Binding-site contacts:
Ligand atom CAB contacts residue ARG188 of chain 1.A at 3.1 Å.
Ligand atom NAM contacts residue SER214 of chain 1.A at 4.3 Å.
Ligand atom CAA contacts residue GLY192 of chain 1.A at 4.0 Å.
Ligand atom NAF contacts residue ARG188 of chain 1.A at 3.5 Å (salt-bridge).
Ligand atom NAM contacts residue ILE283 of chain 1.A at 4.0 Å.
Ligand atom CAA contacts residue EOH1 of chain 1.D at 3.8 Å.
Ligand atom CAB contacts residue LEU217 of chain 1.A at 3.9 Å (hydrophobic).
Ligand atom CAA contacts residue ARG188 of chain 1.A at 4.0 Å.
Ligand atom NAF contacts residue GLY192 of chain 1.A at 4.3 Å.
Ligand atom CAI contacts residue THR218 of chain 1.A at 3.4 Å.
Ligand atom CAB contacts residue ASP281 of chain 1.A at 4.0 Å.
Ligand atom CAI contacts residue ARG188 of chain 1.A at 3.5 Å.
Ligand atom CAB contacts residue SER214 of chain 1.A at 3.9 Å.
Ligand atom CAB contacts residue THR218 of chain 1.A at 3.8 Å.
Ligand atom SAG contacts residue ARG188 of chain 1.A at 3.9 Å.
Ligand atom NAM contacts residue THR218 of chain 1.A at 3.2 Å.
Ligand atom NAF contacts residue SER214 of chain 1.A at 3.6 Å.
Ligand atom CAL contacts residue ARG188 of chain 1.A at 3.2 Å.
Ligand atom SAG contacts residue ILE283 of chain 1.A at 3.7 Å.
Ligand atom CAE contacts residue ARG188 of chain 1.A at 4.1 Å.
Ligand atom CAK contacts residue ARG188 of chain 1.A at 3.5 Å.
Ligand atom NAM contacts residue ARG188 of chain 1.A at 3.1 Å.
Ligand atom CAB contacts residue ILE283 of chain 1.A at 3.7 Å (hydrophobic).
Ligand atom CAL contacts residue THR218 of chain 1.A at 3.5 Å.
Ligand atom CAL contacts residue ILE283 of chain 1.A at 3.9 Å (hydrophobic).
Ligand atom CAK contacts residue THR218 of chain 1.A at 3.7 Å.
Ligand atom CAJ contacts residue ARG188 of chain 1.A at 4.4 Å.
Ligand atom CAA contacts residue THR218 of chain 1.A at 4.2 Å.
Ligand atom NAF contacts residue THR218 of chain 1.A at 3.1 Å.

Sequence of chain 1.A:
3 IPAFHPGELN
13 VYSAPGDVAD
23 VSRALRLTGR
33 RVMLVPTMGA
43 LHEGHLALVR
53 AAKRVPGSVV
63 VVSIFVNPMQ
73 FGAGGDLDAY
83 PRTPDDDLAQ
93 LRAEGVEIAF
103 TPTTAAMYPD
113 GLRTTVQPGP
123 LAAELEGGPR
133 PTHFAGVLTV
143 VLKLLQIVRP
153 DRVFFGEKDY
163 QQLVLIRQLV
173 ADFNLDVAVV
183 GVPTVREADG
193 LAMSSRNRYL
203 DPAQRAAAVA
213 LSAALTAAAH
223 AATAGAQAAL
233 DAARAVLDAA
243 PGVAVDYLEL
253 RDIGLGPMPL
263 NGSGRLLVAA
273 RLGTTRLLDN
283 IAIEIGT

The small molecule below binds the protein below.
Small molecule (SMILES): Cc1nn(C)c2sc(C(=O)O)cc12